A small-molecule ligand and the protein it binds are described below.
Small molecule (SMILES): Cc1cc(C(=O)N2CCN(C(c3ccccc3)c3ccccc3)CC2)ccc1[N+](=O)[O-]

Sequence of chain 1.A:
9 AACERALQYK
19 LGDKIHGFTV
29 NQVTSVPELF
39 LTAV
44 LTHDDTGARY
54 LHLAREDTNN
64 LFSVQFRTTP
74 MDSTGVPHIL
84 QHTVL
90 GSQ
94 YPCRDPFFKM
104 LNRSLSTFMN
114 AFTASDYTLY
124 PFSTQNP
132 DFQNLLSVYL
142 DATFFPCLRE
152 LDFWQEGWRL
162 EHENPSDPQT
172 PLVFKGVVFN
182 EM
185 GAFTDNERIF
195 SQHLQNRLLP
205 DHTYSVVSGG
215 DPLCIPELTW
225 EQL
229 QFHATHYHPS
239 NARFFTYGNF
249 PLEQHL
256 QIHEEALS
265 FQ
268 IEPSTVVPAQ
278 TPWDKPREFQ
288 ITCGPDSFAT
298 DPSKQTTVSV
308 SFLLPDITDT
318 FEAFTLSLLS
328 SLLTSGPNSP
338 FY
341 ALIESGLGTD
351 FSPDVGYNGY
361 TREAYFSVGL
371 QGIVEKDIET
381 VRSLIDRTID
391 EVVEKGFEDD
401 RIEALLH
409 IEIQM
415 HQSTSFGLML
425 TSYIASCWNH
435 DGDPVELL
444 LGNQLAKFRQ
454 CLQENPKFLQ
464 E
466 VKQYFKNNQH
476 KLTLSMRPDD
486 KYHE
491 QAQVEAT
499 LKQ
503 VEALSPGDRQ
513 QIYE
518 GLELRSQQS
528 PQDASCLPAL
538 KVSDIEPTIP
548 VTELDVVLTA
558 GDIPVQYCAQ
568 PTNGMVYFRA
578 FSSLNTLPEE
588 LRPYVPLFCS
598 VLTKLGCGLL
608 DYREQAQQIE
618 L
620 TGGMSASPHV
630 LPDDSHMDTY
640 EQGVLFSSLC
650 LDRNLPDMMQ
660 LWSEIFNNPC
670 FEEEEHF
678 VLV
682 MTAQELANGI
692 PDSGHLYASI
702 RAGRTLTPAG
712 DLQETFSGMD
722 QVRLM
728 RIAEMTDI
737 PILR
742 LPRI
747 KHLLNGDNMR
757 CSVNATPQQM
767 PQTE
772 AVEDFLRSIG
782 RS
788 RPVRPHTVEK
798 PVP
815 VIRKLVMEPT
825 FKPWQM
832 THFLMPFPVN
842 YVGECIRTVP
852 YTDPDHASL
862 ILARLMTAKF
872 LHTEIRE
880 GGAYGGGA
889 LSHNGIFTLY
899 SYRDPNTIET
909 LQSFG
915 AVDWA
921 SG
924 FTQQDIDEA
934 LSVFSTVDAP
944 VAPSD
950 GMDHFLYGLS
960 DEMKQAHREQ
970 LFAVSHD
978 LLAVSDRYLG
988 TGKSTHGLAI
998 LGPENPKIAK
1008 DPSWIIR

Binding-site contacts:
Ligand atom C30 contacts residue GLN412 of chain 1.A at 3.4 Å.
Ligand atom N07 contacts residue TYR360 of chain 1.A at 3.5 Å.
Ligand atom C06 contacts residue 3UE1 of chain 1.E at 3.9 Å.
Ligand atom C11 contacts residue 3UE1 of chain 1.E at 3.7 Å.
Ligand atom O09 contacts residue TYR360 of chain 1.A at 3.3 Å.
Ligand atom C11 contacts residue TYR360 of chain 1.A at 3.8 Å (hydrophobic).
Ligand atom N07 contacts residue GLY359 of chain 1.A at 3.5 Å (h-bond).
Ligand atom O09 contacts residue GLY359 of chain 1.A at 3.5 Å (h-bond).
Ligand atom O01 contacts residue TYR427 of chain 1.A at 3.5 Å.
Ligand atom C05 contacts residue TYR360 of chain 1.A at 3.3 Å (hydrophobic).
Ligand atom C04 contacts residue 3UE1 of chain 1.E at 3.6 Å.
Ligand atom C19 contacts residue TYR427 of chain 1.A at 3.8 Å (hydrophobic).
Ligand atom C22 contacts residue LEU444 of chain 1.A at 3.9 Å (hydrophobic).
Ligand atom O09 contacts residue TYR357 of chain 1.A at 3.6 Å (h-bond).
Ligand atom C12 contacts residue TYR360 of chain 1.A at 3.7 Å (hydrophobic).
Ligand atom C11 contacts residue GLY359 of chain 1.A at 3.7 Å.
Ligand atom C15 contacts residue TYR427 of chain 1.A at 3.9 Å (hydrophobic).
Ligand atom C22 contacts residue 3UE1 of chain 1.E at 3.7 Å.
Ligand atom C23 contacts residue ILE409 of chain 1.A at 3.8 Å (hydrophobic).
Ligand atom C25 contacts residue 3UE1 of chain 1.E at 3.7 Å.
Ligand atom C23 contacts residue 3UE1 of chain 1.E at 4.0 Å.
Ligand atom C17 contacts residue 3UE1 of chain 1.E at 3.6 Å.
Ligand atom C16 contacts residue 3UE1 of chain 1.E at 3.4 Å.
Ligand atom C06 contacts residue TYR360 of chain 1.A at 3.5 Å (hydrophobic).
Ligand atom O08 contacts residue TYR360 of chain 1.A at 3.6 Å (h-bond).
Ligand atom C05 contacts residue 3UE1 of chain 1.E at 3.7 Å.
Ligand atom O08 contacts residue GLY359 of chain 1.A at 2.5 Å (h-bond).
Ligand atom C04 contacts residue TYR360 of chain 1.A at 3.4 Å (hydrophobic).
Ligand atom C15 contacts residue MET423 of chain 1.A at 3.6 Å (hydrophobic).
Ligand atom C10 contacts residue TYR360 of chain 1.A at 3.6 Å (hydrophobic).
Ligand atom C02 contacts residue TYR427 of chain 1.A at 3.8 Å (hydrophobic).
Ligand atom C17 contacts residue TYR427 of chain 1.A at 3.9 Å (hydrophobic).
Ligand atom C12 contacts residue TYR427 of chain 1.A at 3.9 Å (hydrophobic).
Ligand atom C24 contacts residue 3UE1 of chain 1.E at 3.6 Å.
Ligand atom C21 contacts residue 3UE1 of chain 1.E at 3.8 Å.
Ligand atom C03 contacts residue TYR360 of chain 1.A at 3.6 Å (hydrophobic).
Ligand atom C27 contacts residue TYR427 of chain 1.A at 3.9 Å (hydrophobic).
Ligand atom C29 contacts residue PHE420 of chain 1.A at 3.9 Å (hydrophobic).
Ligand atom O08 contacts residue ASN358 of chain 1.A at 3.8 Å.
Ligand atom C21 contacts residue TYR427 of chain 1.A at 3.6 Å (hydrophobic).